Binding-site contacts:
Ligand atom CB contacts residue SER645 of chain 1.A at 4.2 Å.
Ligand atom N contacts residue LEU470 of chain 1.A at 3.8 Å.
Ligand atom N contacts residue SER645 of chain 1.A at 4.2 Å.
Ligand atom OE1 contacts residue SER645 of chain 1.A at 3.3 Å (h-bond).
Ligand atom CA contacts residue PRO469 of chain 1.A at 3.6 Å (hydrophobic).
Ligand atom C contacts residue ARG476 of chain 1.A at 3.2 Å.
Ligand atom OXT contacts residue ARG476 of chain 1.A at 3.0 Å (salt-bridge).
Ligand atom OE2 contacts residue GLY644 of chain 1.A at 3.2 Å.
Ligand atom OE2 contacts residue THR646 of chain 1.A at 2.6 Å (h-bond).
Ligand atom O contacts residue GLY644 of chain 1.A at 3.5 Å.
Ligand atom N contacts residue PRO469 of chain 1.A at 2.4 Å (h-bond).
Ligand atom CG contacts residue SER645 of chain 1.A at 3.8 Å.
Ligand atom OXT contacts residue LEU470 of chain 1.A at 3.3 Å.
Ligand atom O contacts residue SER645 of chain 1.A at 2.8 Å (h-bond).
Ligand atom O contacts residue ARG476 of chain 1.A at 2.4 Å (salt-bridge).
Ligand atom N contacts residue TYR723 of chain 1.A at 3.2 Å.
Ligand atom CA contacts residue TYR441 of chain 1.A at 4.1 Å (hydrophobic).
Ligand atom C contacts residue THR471 of chain 1.A at 4.0 Å.
Ligand atom OE2 contacts residue SER645 of chain 1.A at 2.7 Å (h-bond).
Ligand atom CG contacts residue GLY644 of chain 1.A at 4.0 Å.
Ligand atom CB contacts residue PRO469 of chain 1.A at 4.1 Å (hydrophobic).
Ligand atom OXT contacts residue TYR441 of chain 1.A at 3.2 Å.
Ligand atom OXT contacts residue PRO469 of chain 1.A at 3.7 Å.
Ligand atom C contacts residue SER645 of chain 1.A at 3.7 Å.
Ligand atom CG contacts residue TYR441 of chain 1.A at 3.6 Å (hydrophobic).
Ligand atom CB contacts residue TYR441 of chain 1.A at 3.7 Å (hydrophobic).
Ligand atom CA contacts residue THR471 of chain 1.A at 3.2 Å.
Ligand atom C contacts residue TYR441 of chain 1.A at 3.5 Å (hydrophobic).
Ligand atom CA contacts residue SER645 of chain 1.A at 3.3 Å.
Ligand atom C contacts residue PRO469 of chain 1.A at 4.1 Å (hydrophobic).
Ligand atom CG contacts residue LEU641 of chain 1.A at 4.0 Å (hydrophobic).
Ligand atom O contacts residue TYR441 of chain 1.A at 3.4 Å.
Ligand atom CD contacts residue GLU696 of chain 1.A at 4.0 Å.
Ligand atom CD contacts residue GLY644 of chain 1.A at 4.1 Å.
Ligand atom N contacts residue THR471 of chain 1.A at 2.8 Å (h-bond).
Ligand atom OE1 contacts residue GLU696 of chain 1.A at 2.9 Å (salt-bridge).
Ligand atom CD contacts residue THR646 of chain 1.A at 3.3 Å.
Ligand atom OXT contacts residue THR471 of chain 1.A at 3.6 Å.
Ligand atom CD contacts residue SER645 of chain 1.A at 3.4 Å.
Ligand atom OE1 contacts residue THR646 of chain 1.A at 2.9 Å (h-bond).

Sequence of chain 1.A:
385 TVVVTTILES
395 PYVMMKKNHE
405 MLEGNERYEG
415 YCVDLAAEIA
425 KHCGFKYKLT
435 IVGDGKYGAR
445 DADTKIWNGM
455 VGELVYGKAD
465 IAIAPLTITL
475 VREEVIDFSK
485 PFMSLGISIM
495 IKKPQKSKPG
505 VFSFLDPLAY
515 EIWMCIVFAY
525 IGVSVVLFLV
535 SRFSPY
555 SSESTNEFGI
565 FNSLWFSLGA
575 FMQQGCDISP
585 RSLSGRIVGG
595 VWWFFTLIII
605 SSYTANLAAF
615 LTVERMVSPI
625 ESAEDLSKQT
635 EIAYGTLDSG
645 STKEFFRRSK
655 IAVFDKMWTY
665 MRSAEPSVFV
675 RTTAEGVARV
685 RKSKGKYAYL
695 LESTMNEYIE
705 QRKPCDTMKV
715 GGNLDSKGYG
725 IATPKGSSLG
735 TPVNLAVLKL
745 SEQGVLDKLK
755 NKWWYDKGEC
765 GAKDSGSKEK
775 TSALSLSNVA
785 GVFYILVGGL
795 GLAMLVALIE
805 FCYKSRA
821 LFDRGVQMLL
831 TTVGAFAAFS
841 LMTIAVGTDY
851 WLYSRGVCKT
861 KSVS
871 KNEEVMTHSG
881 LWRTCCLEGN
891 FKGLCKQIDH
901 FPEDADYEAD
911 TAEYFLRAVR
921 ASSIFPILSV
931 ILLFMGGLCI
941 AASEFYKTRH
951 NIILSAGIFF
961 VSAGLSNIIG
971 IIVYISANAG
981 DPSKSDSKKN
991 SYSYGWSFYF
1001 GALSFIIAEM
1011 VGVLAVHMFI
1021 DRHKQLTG

The small molecule below binds the protein below.
Small molecule (SMILES): N[C@@H](CCC(=O)O)C(=O)O